Sequence of chain 1.A:
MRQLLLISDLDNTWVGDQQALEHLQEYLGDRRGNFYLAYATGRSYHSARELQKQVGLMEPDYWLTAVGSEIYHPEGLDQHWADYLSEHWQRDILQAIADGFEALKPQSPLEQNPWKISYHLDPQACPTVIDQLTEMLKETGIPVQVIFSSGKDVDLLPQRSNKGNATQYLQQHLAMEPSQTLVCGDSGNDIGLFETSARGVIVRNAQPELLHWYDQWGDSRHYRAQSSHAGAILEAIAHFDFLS

Binding-site contacts:
Ligand atom O6 contacts residue PO41 of chain 1.C at 2.6 Å (h-bond).
Ligand atom C1 contacts residue PO41 of chain 1.C at 3.7 Å.
Ligand atom O4 contacts residue ASP153 of chain 1.A at 3.8 Å.
Ligand atom O5 contacts residue GLY42 of chain 1.A at 3.7 Å.
Ligand atom O3 contacts residue ASP153 of chain 1.A at 3.8 Å.
Ligand atom O6 contacts residue VAL67 of chain 1.A at 3.6 Å.
Ligand atom C6 contacts residue ASN12 of chain 1.A at 3.8 Å.
Ligand atom O6 contacts residue ASN189 of chain 1.A at 3.0 Å (h-bond).
Ligand atom C6 contacts residue SER149 of chain 1.A at 3.6 Å.
Ligand atom O2 contacts residue GLU111 of chain 1.A at 2.9 Å (salt-bridge).
Ligand atom C3 contacts residue GLN107 of chain 1.A at 3.4 Å.
Ligand atom O4 contacts residue ASP153 of chain 1.A at 4.1 Å.
Ligand atom O6 contacts residue ASP11 of chain 1.A at 3.3 Å.
Ligand atom O4 contacts residue ASP155 of chain 1.A at 3.1 Å (salt-bridge).
Ligand atom C6 contacts residue PO41 of chain 1.C at 3.5 Å.
Ligand atom C4 contacts residue ASP153 of chain 1.A at 3.9 Å.
Ligand atom O2 contacts residue GLY42 of chain 1.A at 4.0 Å.
Ligand atom C3 contacts residue GLU111 of chain 1.A at 3.9 Å.
Ligand atom O3 contacts residue LYS116 of chain 1.A at 3.2 Å (salt-bridge).
Ligand atom O6 contacts residue MG1 of chain 1.E at 2.9 Å.
Ligand atom O1 contacts residue GLU111 of chain 1.A at 3.7 Å.
Ligand atom C2 contacts residue GLY42 of chain 1.A at 3.4 Å.
Ligand atom C6 contacts residue PO41 of chain 1.C at 3.9 Å.
Ligand atom C2 contacts residue GLU111 of chain 1.A at 3.6 Å.
Ligand atom C4 contacts residue ASP155 of chain 1.A at 3.6 Å.
Ligand atom O5 contacts residue PO41 of chain 1.C at 3.8 Å.
Ligand atom O5 contacts residue PO41 of chain 1.C at 3.3 Å (h-bond).
Ligand atom C6 contacts residue MG1 of chain 1.E at 3.5 Å.
Ligand atom O3 contacts residue GLN107 of chain 1.A at 2.6 Å (h-bond).
Ligand atom O6 contacts residue ASP155 of chain 1.A at 3.1 Å (salt-bridge).
Ligand atom C6 contacts residue ASP11 of chain 1.A at 3.9 Å.
Ligand atom O5 contacts residue ASP11 of chain 1.A at 4.0 Å.
Ligand atom O4 contacts residue LYS152 of chain 1.A at 3.8 Å.
Ligand atom C6 contacts residue ASN189 of chain 1.A at 3.3 Å.
Ligand atom O5 contacts residue ASN189 of chain 1.A at 4.0 Å.
Ligand atom C6 contacts residue ASP155 of chain 1.A at 3.6 Å.
Ligand atom O3 contacts residue GLU111 of chain 1.A at 3.0 Å (salt-bridge).
Ligand atom O4 contacts residue GLN107 of chain 1.A at 3.2 Å (h-bond).
Ligand atom C1 contacts residue GLY42 of chain 1.A at 3.9 Å.
Ligand atom C5 contacts residue ASP153 of chain 1.A at 3.9 Å.

The protein below binds the small molecule below.
Small molecule (SMILES): OC[C@H]1O[C@@](CO)(O[C@H]2O[C@H](CO)[C@@H](O)[C@H](O)[C@H]2O)[C@@H](O)[C@@H]1O